Binding-site contacts:
Ligand atom C16 contacts residue PHE33 of chain 1.A at 4.2 Å (hydrophobic).
Ligand atom C24 contacts residue NAP1 of chain 1.E at 3.1 Å.
Ligand atom C10 contacts residue GLN30 of chain 1.A at 3.5 Å.
Ligand atom C24 contacts residue ILE96 of chain 1.A at 3.0 Å (hydrophobic).
Ligand atom C09 contacts residue GLN30 of chain 1.A at 3.6 Å.
Ligand atom N22 contacts residue NAP1 of chain 1.E at 3.2 Å (h-bond).
Ligand atom C23 contacts residue NAP1 of chain 1.E at 3.6 Å.
Ligand atom N06 contacts residue VAL56 of chain 1.A at 3.2 Å.
Ligand atom C24 contacts residue PHE33 of chain 1.A at 4.0 Å (hydrophobic).
Ligand atom N07 contacts residue VAL56 of chain 1.A at 4.0 Å.
Ligand atom O01 contacts residue ARG34 of chain 1.A at 3.8 Å.
Ligand atom C18 contacts residue PHE33 of chain 1.A at 3.7 Å (hydrophobic).
Ligand atom C02 contacts residue ARG62 of chain 1.A at 3.5 Å.
Ligand atom C23 contacts residue PHE33 of chain 1.A at 3.9 Å (hydrophobic).
Ligand atom N15 contacts residue PHE33 of chain 1.A at 3.9 Å.
Ligand atom C18 contacts residue GLN30 of chain 1.A at 3.9 Å.
Ligand atom O03 contacts residue ARG62 of chain 1.A at 3.0 Å (salt-bridge).
Ligand atom C25 contacts residue NAP1 of chain 1.E at 3.5 Å.
Ligand atom C14 contacts residue LEU59 of chain 1.A at 4.2 Å (hydrophobic).
Ligand atom N22 contacts residue PHE33 of chain 1.A at 4.0 Å.
Ligand atom C12 contacts residue PRO53 of chain 1.A at 4.3 Å (hydrophobic).
Ligand atom C23 contacts residue ILE96 of chain 1.A at 4.2 Å (hydrophobic).
Ligand atom C04 contacts residue LEU59 of chain 1.A at 3.9 Å (hydrophobic).
Ligand atom C05 contacts residue VAL56 of chain 1.A at 3.2 Å (hydrophobic).
Ligand atom C11 contacts residue GLN30 of chain 1.A at 4.0 Å.
Ligand atom C08 contacts residue GLN30 of chain 1.A at 4.1 Å.
Ligand atom C13 contacts residue VAL56 of chain 1.A at 4.3 Å (hydrophobic).
Ligand atom O01 contacts residue LEU59 of chain 1.A at 4.1 Å.
Ligand atom O17 contacts residue GLN30 of chain 1.A at 2.8 Å (h-bond).
Ligand atom O01 contacts residue PHE33 of chain 1.A at 3.3 Å.
Ligand atom C02 contacts residue LEU59 of chain 1.A at 4.0 Å (hydrophobic).
Ligand atom O01 contacts residue ARG62 of chain 1.A at 3.3 Å (salt-bridge).
Ligand atom C25 contacts residue ILE96 of chain 1.A at 3.3 Å (hydrophobic).
Ligand atom O03 contacts residue ARG34 of chain 1.A at 3.7 Å.
Ligand atom C16 contacts residue GLN30 of chain 1.A at 3.9 Å.
Ligand atom C25 contacts residue THR48 of chain 1.A at 4.3 Å.
Ligand atom C26 contacts residue LEU52 of chain 1.A at 3.7 Å (hydrophobic).
Ligand atom C04 contacts residue VAL56 of chain 1.A at 4.0 Å (hydrophobic).
Ligand atom C02 contacts residue ARG34 of chain 1.A at 4.1 Å.
Ligand atom C21 contacts residue NAP1 of chain 1.E at 3.9 Å.

A protein and the small-molecule ligand that binds it are described below.
Small molecule (SMILES): O=C(CCc1c[nH]c2ccccc12)Nc1c(C(=O)O)cnn1-c1ccccc1

Sequence of chain 1.A:
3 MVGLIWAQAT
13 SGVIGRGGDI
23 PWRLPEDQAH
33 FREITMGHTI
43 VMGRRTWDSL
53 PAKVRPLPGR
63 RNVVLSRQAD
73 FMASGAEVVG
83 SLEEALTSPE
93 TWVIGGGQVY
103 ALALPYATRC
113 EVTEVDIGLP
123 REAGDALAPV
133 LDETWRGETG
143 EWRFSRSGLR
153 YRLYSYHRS